Binding-site contacts:
Ligand atom C6 contacts residue SER379 of chain 1.G at 3.8 Å.
Ligand atom O2 contacts residue KCX201 of chain 1.G at 2.6 Å (h-bond).
Ligand atom C5 contacts residue GLY380 of chain 1.G at 4.0 Å.
Ligand atom O5 contacts residue HIS327 of chain 1.G at 4.1 Å.
Ligand atom C5 contacts residue SER379 of chain 1.G at 3.3 Å.
Ligand atom C1 contacts residue LYS175 of chain 1.G at 3.3 Å.
Ligand atom P contacts residue HIS298 of chain 1.G at 3.6 Å.
Ligand atom O5 contacts residue SER379 of chain 1.G at 2.4 Å (h-bond).
Ligand atom O1A contacts residue LYS175 of chain 1.G at 3.1 Å (salt-bridge).
Ligand atom O2 contacts residue HIS294 of chain 1.G at 3.5 Å (h-bond).
Ligand atom O2P contacts residue GLY329 of chain 1.G at 3.8 Å.
Ligand atom C1 contacts residue THR173 of chain 1.G at 4.0 Å.
Ligand atom C4 contacts residue ASN123 of chain 1.E at 3.2 Å.
Ligand atom C3 contacts residue MG1 of chain 1.W at 3.9 Å.
Ligand atom O1A contacts residue THR173 of chain 1.G at 3.7 Å.
Ligand atom C1 contacts residue KCX201 of chain 1.G at 3.8 Å.
Ligand atom C1 contacts residue ASP203 of chain 1.G at 4.1 Å.
Ligand atom O2 contacts residue ASP203 of chain 1.G at 4.1 Å.
Ligand atom O3 contacts residue MG1 of chain 1.W at 3.7 Å.
Ligand atom O6 contacts residue ASN123 of chain 1.E at 3.9 Å.
Ligand atom C3 contacts residue ASN123 of chain 1.E at 4.0 Å.
Ligand atom C2 contacts residue KCX201 of chain 1.G at 3.4 Å.
Ligand atom C2 contacts residue MG1 of chain 1.W at 3.0 Å.
Ligand atom O1A contacts residue KCX201 of chain 1.G at 3.2 Å (h-bond).
Ligand atom O1P contacts residue HIS298 of chain 1.G at 2.8 Å (h-bond).
Ligand atom P contacts residue ARG295 of chain 1.G at 3.6 Å.
Ligand atom O1 contacts residue LYS175 of chain 1.G at 2.8 Å (salt-bridge).
Ligand atom O2P contacts residue HIS298 of chain 1.G at 4.1 Å.
Ligand atom O1 contacts residue MG1 of chain 1.W at 4.0 Å.
Ligand atom O3 contacts residue ASN123 of chain 1.E at 3.4 Å (h-bond).
Ligand atom O1A contacts residue MG1 of chain 1.W at 2.0 Å.
Ligand atom C1 contacts residue MG1 of chain 1.W at 2.9 Å.
Ligand atom O3P contacts residue HIS298 of chain 1.G at 3.7 Å.
Ligand atom O1A contacts residue ASP203 of chain 1.G at 2.9 Å (salt-bridge).
Ligand atom O2 contacts residue MG1 of chain 1.W at 2.1 Å.
Ligand atom O2 contacts residue GLU204 of chain 1.G at 3.2 Å (salt-bridge).
Ligand atom O4 contacts residue ASN123 of chain 1.E at 2.6 Å (h-bond).
Ligand atom O3P contacts residue ARG295 of chain 1.G at 3.0 Å (salt-bridge).
Ligand atom O2P contacts residue ARG295 of chain 1.G at 2.8 Å (salt-bridge).
Ligand atom O1A contacts residue GLU204 of chain 1.G at 4.1 Å.

This protein binds this small molecule.
Small molecule (SMILES): O=C(O)[C@H](O)[C@@H](O)[C@H](O)[C@H](O)COP(=O)(O)O

Sequence of chain 1.G:
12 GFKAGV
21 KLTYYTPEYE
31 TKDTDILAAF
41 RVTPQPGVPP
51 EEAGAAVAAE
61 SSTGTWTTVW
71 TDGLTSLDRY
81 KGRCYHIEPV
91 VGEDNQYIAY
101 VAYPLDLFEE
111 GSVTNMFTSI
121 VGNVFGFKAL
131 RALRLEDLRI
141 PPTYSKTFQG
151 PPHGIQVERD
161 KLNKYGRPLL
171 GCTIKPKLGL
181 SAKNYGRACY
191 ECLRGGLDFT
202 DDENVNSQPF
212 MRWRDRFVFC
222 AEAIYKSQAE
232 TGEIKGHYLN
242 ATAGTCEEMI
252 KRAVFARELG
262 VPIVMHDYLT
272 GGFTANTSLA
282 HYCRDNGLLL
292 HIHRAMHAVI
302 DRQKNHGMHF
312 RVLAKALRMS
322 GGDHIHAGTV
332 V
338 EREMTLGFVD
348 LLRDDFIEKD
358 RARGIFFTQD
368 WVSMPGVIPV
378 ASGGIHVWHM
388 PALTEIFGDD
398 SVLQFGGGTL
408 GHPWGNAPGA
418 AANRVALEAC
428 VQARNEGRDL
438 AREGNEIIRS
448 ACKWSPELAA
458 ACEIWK

Sequence of chain 1.E:
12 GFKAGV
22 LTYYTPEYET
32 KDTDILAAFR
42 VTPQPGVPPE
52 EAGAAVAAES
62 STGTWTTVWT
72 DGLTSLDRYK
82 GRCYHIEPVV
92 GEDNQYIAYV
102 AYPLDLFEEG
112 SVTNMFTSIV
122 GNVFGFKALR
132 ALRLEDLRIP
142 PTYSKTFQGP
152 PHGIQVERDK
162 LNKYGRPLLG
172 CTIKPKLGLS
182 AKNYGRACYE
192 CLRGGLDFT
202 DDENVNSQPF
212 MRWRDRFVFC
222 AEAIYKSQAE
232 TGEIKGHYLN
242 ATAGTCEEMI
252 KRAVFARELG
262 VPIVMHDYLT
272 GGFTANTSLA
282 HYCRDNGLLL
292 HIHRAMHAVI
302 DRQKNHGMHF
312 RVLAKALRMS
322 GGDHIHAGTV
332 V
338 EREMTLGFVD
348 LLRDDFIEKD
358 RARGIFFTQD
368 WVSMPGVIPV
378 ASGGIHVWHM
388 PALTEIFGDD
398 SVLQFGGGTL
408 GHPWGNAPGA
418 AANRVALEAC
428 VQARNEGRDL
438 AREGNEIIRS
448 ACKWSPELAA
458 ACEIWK